Binding-site contacts:
Ligand atom C1 contacts residue TRP16 of chain 1.A at 4.2 Å (hydrophobic).
Ligand atom O6 contacts residue ARG23 of chain 1.A at 3.9 Å.
Ligand atom O1 contacts residue TRP16 of chain 1.A at 3.9 Å.
Ligand atom O3 contacts residue TRP16 of chain 1.A at 3.8 Å.
Ligand atom C4 contacts residue PRO25 of chain 2.B at 3.6 Å (hydrophobic).
Ligand atom C1 contacts residue ASP57 of chain 1.A at 4.0 Å.
Ligand atom O1 contacts residue HIS54 of chain 1.A at 3.2 Å (h-bond).
Ligand atom O5 contacts residue THR95 of chain 1.A at 4.1 Å.
Ligand atom C6 contacts residue PRO25 of chain 2.B at 3.5 Å (hydrophobic).
Ligand atom O2 contacts residue ASP57 of chain 1.A at 3.8 Å.
Ligand atom O6 contacts residue GLY27 of chain 2.B at 3.5 Å (h-bond).
Ligand atom C1 contacts residue PHE94 of chain 1.A at 3.5 Å (hydrophobic).
Ligand atom O3 contacts residue GLC1 of chain 1.I at 4.0 Å.
Ligand atom C6 contacts residue ARG23 of chain 1.A at 4.0 Å.
Ligand atom C5 contacts residue PHE26 of chain 2.B at 4.4 Å (hydrophobic).
Ligand atom C3 contacts residue LYS289 of chain 1.A at 4.3 Å.
Ligand atom O1 contacts residue ASP57 of chain 1.A at 2.6 Å (salt-bridge).
Ligand atom O3 contacts residue LYS289 of chain 1.A at 3.1 Å (salt-bridge).
Ligand atom O4 contacts residue LYS289 of chain 1.A at 3.6 Å.
Ligand atom C3 contacts residue GLC1 of chain 1.I at 4.0 Å.
Ligand atom C6 contacts residue PHE26 of chain 2.B at 4.2 Å (hydrophobic).
Ligand atom O4 contacts residue PHE26 of chain 2.B at 3.5 Å.
Ligand atom C4 contacts residue LYS289 of chain 1.A at 4.3 Å.
Ligand atom O1 contacts residue ASN92 of chain 1.A at 4.0 Å.
Ligand atom C5 contacts residue PHE94 of chain 1.A at 4.2 Å (hydrophobic).
Ligand atom C1 contacts residue HIS54 of chain 1.A at 3.6 Å.
Ligand atom O4 contacts residue PRO25 of chain 2.B at 2.7 Å (h-bond).
Ligand atom C5 contacts residue PRO25 of chain 2.B at 3.9 Å (hydrophobic).
Ligand atom C1 contacts residue GLC1 of chain 1.I at 4.1 Å.
Ligand atom C1 contacts residue ASN92 of chain 1.A at 3.9 Å.
Ligand atom O6 contacts residue THR95 of chain 1.A at 3.0 Å (h-bond).
Ligand atom C5 contacts residue THR95 of chain 1.A at 4.0 Å.
Ligand atom C3 contacts residue PHE94 of chain 1.A at 4.3 Å (hydrophobic).
Ligand atom C6 contacts residue THR95 of chain 1.A at 4.1 Å.
Ligand atom O1 contacts residue PHE94 of chain 1.A at 4.4 Å.
Ligand atom O6 contacts residue PRO25 of chain 2.B at 3.9 Å.
Ligand atom O2 contacts residue TRP16 of chain 1.A at 3.3 Å.
Ligand atom O6 contacts residue PHE26 of chain 2.B at 3.3 Å.
Ligand atom C2 contacts residue TRP16 of chain 1.A at 4.2 Å (hydrophobic).
Ligand atom C2 contacts residue PHE94 of chain 1.A at 4.3 Å (hydrophobic).

Sequence of chain 1.A:
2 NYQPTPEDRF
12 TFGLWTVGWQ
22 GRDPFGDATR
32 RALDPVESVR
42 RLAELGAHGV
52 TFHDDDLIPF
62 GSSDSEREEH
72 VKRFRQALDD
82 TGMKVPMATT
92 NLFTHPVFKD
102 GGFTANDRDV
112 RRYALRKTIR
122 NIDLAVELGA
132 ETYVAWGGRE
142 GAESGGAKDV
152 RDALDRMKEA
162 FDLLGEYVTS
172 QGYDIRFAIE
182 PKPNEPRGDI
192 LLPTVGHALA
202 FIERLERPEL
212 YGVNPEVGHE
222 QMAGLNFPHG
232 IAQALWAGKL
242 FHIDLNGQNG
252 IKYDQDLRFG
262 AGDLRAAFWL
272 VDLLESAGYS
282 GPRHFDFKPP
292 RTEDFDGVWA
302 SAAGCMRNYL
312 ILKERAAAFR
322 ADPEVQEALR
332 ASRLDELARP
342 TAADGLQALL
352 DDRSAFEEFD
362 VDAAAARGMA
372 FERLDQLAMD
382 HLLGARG

Sequence of chain 2.B:
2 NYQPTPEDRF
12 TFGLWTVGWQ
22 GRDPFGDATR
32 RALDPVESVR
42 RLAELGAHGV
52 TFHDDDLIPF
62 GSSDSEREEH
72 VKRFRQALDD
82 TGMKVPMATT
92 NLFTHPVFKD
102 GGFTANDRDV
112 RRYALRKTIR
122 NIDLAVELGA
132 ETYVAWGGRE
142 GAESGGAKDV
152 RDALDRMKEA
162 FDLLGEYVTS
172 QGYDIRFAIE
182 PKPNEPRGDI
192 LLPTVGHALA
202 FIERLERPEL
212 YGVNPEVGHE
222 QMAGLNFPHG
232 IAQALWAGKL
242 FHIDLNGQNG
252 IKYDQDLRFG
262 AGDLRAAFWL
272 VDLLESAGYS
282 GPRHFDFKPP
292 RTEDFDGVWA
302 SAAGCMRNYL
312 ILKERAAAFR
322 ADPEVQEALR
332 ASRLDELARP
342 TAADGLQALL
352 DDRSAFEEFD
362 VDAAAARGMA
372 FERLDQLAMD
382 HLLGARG

The small molecule below binds the protein below.
Small molecule (SMILES): OC[C@H]1O[C@](O)(CO)[C@@H](O)[C@@H]1O